Binding-site contacts:
Ligand atom C5 contacts residue ASN74 of chain 1.B at 3.6 Å.
Ligand atom N2 contacts residue SER76 of chain 1.B at 4.2 Å.
Ligand atom C5 contacts residue SER76 of chain 1.B at 3.5 Å.
Ligand atom C2 contacts residue ASN74 of chain 1.B at 2.5 Å.
Ligand atom C4 contacts residue ASN74 of chain 1.B at 4.2 Å.
Ligand atom C8 contacts residue ASN74 of chain 1.B at 4.2 Å.
Ligand atom C2 contacts residue SER76 of chain 1.B at 4.2 Å.
Ligand atom O7 contacts residue ASN74 of chain 1.B at 4.1 Å.
Ligand atom O5 contacts residue ASN74 of chain 1.B at 2.4 Å (h-bond).
Ligand atom O5 contacts residue SER76 of chain 1.B at 3.5 Å (h-bond).
Ligand atom N2 contacts residue ASN74 of chain 1.B at 2.9 Å (h-bond).
Ligand atom C3 contacts residue ASN74 of chain 1.B at 3.9 Å.
Ligand atom C7 contacts residue ASN74 of chain 1.B at 3.7 Å.
Ligand atom C1 contacts residue ASN74 of chain 1.B at 1.4 Å.
Ligand atom C6 contacts residue SER76 of chain 1.B at 4.3 Å.
Ligand atom C1 contacts residue SER76 of chain 1.B at 3.3 Å.

Sequence of chain 1.B:
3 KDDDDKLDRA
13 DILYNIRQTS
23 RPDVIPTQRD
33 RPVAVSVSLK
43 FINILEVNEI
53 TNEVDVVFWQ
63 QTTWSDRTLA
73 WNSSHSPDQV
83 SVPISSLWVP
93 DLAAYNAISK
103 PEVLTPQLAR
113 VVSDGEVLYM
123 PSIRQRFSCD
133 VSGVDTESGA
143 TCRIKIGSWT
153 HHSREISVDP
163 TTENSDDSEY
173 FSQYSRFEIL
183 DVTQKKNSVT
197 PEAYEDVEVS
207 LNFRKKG

This small molecule binds to this protein.
Small molecule (SMILES): CC(=O)N[C@@H]1[C@@H](O)[C@H](O)[C@@H](CO)O[C@H]1O